The protein below binds the small molecule below.
Small molecule (SMILES): NC[C@H](O)c1cccc(C(F)(F)F)c1

Sequence of chain 1.B:
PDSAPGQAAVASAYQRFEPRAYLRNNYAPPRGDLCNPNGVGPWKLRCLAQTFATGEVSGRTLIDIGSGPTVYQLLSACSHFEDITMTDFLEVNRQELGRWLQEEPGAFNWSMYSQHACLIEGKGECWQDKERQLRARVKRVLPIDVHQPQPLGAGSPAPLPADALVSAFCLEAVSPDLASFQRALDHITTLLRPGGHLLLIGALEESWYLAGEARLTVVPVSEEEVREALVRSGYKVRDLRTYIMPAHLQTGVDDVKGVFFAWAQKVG

Binding-site contacts:
Ligand atom CAL contacts residue PHE182 of chain 1.B at 4.1 Å (hydrophobic).
Ligand atom CAG contacts residue TYR35 of chain 1.B at 3.4 Å (hydrophobic).
Ligand atom FAE contacts residue ARG44 of chain 1.B at 2.7 Å.
Ligand atom FAE contacts residue MET258 of chain 1.B at 3.1 Å.
Ligand atom NAA contacts residue GLU219 of chain 1.B at 3.6 Å.
Ligand atom CAF contacts residue TYR40 of chain 1.B at 3.7 Å (hydrophobic).
Ligand atom CAL contacts residue ASN39 of chain 1.B at 4.1 Å.
Ligand atom CAJ contacts residue TYR35 of chain 1.B at 4.1 Å (hydrophobic).
Ligand atom FAC contacts residue VAL53 of chain 1.B at 4.2 Å.
Ligand atom CAJ contacts residue TYR222 of chain 1.B at 3.6 Å (hydrophobic).
Ligand atom FAC contacts residue VAL272 of chain 1.B at 3.1 Å.
Ligand atom OAB contacts residue GLU219 of chain 1.B at 3.3 Å (salt-bridge).
Ligand atom CAN contacts residue ARG44 of chain 1.B at 3.8 Å.
Ligand atom CAF contacts residue ASN39 of chain 1.B at 3.9 Å.
Ligand atom CAG contacts residue PHE182 of chain 1.B at 3.8 Å (hydrophobic).
Ligand atom FAD contacts residue ARG44 of chain 1.B at 4.0 Å.
Ligand atom CAK contacts residue ASN39 of chain 1.B at 4.0 Å.
Ligand atom CAL contacts residue ARG44 of chain 1.B at 4.0 Å.
Ligand atom CAN contacts residue MET258 of chain 1.B at 3.5 Å (hydrophobic).
Ligand atom CAH contacts residue PHE182 of chain 1.B at 3.8 Å (hydrophobic).
Ligand atom OAB contacts residue ASP267 of chain 1.B at 3.0 Å (salt-bridge).
Ligand atom FAD contacts residue MET258 of chain 1.B at 3.8 Å.
Ligand atom OAB contacts residue TYR222 of chain 1.B at 3.4 Å.
Ligand atom CAM contacts residue ASP267 of chain 1.B at 4.1 Å.
Ligand atom FAE contacts residue VAL269 of chain 1.B at 3.7 Å.
Ligand atom CAJ contacts residue GLU219 of chain 1.B at 3.8 Å.
Ligand atom FAD contacts residue VAL53 of chain 1.B at 3.6 Å.
Ligand atom FAC contacts residue MET258 of chain 1.B at 3.0 Å.
Ligand atom CAH contacts residue ASN39 of chain 1.B at 4.0 Å.
Ligand atom CAI contacts residue ASN39 of chain 1.B at 4.0 Å.
Ligand atom FAE contacts residue ASP267 of chain 1.B at 3.9 Å.
Ligand atom CAI contacts residue ARG44 of chain 1.B at 4.1 Å.
Ligand atom CAG contacts residue ASN39 of chain 1.B at 3.9 Å.
Ligand atom NAA contacts residue ALA186 of chain 1.B at 4.1 Å.
Ligand atom NAA contacts residue TYR222 of chain 1.B at 3.6 Å.
Ligand atom CAF contacts residue TYR35 of chain 1.B at 3.8 Å (hydrophobic).
Ligand atom CAM contacts residue GLU219 of chain 1.B at 3.4 Å.
Ligand atom CAF contacts residue PHE182 of chain 1.B at 3.5 Å (hydrophobic).
Ligand atom NAA contacts residue PHE182 of chain 1.B at 3.6 Å.
Ligand atom CAI contacts residue ASP267 of chain 1.B at 3.8 Å.